A small-molecule ligand and the protein it binds are described below.
Small molecule (SMILES): Cc1cc(CCCCCOc2ccc(C3=NCCO3)cc2Cl)on1

Binding-site contacts:
Ligand atom C5B contacts residue MET224 of chain 19.A at 3.5 Å (hydrophobic).
Ligand atom C2C contacts residue TYR128 of chain 19.A at 3.8 Å (hydrophobic).
Ligand atom C4B contacts residue MET224 of chain 19.A at 3.8 Å (hydrophobic).
Ligand atom C5B contacts residue PHE186 of chain 19.A at 3.5 Å (hydrophobic).
Ligand atom C6B contacts residue TYR128 of chain 19.A at 3.8 Å (hydrophobic).
Ligand atom C4B contacts residue PHE186 of chain 19.A at 3.4 Å (hydrophobic).
Ligand atom C4B contacts residue TYR152 of chain 19.A at 3.8 Å (hydrophobic).
Ligand atom C2C contacts residue TYR197 of chain 19.A at 3.8 Å (hydrophobic).
Ligand atom C5C contacts residue VAL188 of chain 19.A at 3.9 Å (hydrophobic).
Ligand atom CL1 contacts residue TYR128 of chain 19.A at 3.3 Å.
Ligand atom O1B contacts residue ILE104 of chain 19.A at 3.8 Å.
Ligand atom N3A contacts residue PRO174 of chain 19.A at 3.7 Å.
Ligand atom N3A contacts residue ALA24 of chain 19.C at 3.6 Å.
Ligand atom C2B contacts residue VAL188 of chain 19.A at 3.7 Å (hydrophobic).
Ligand atom C5 contacts residue LEU106 of chain 19.A at 3.7 Å (hydrophobic).
Ligand atom C4C contacts residue VAL188 of chain 19.A at 3.9 Å (hydrophobic).
Ligand atom C2B contacts residue TYR152 of chain 19.A at 3.8 Å (hydrophobic).
Ligand atom C31 contacts residue TYR197 of chain 19.A at 3.9 Å (hydrophobic).
Ligand atom C2A contacts residue MET224 of chain 19.A at 3.4 Å (hydrophobic).
Ligand atom C3C contacts residue TYR128 of chain 19.A at 3.4 Å (hydrophobic).
Ligand atom C5C contacts residue TYR152 of chain 19.A at 3.9 Å (hydrophobic).
Ligand atom CL1 contacts residue ILE104 of chain 19.A at 3.5 Å.
Ligand atom C1C contacts residue TYR128 of chain 19.A at 3.7 Å (hydrophobic).
Ligand atom O1A contacts residue PHE186 of chain 19.A at 2.8 Å.
Ligand atom C1B contacts residue VAL188 of chain 19.A at 3.9 Å (hydrophobic).
Ligand atom C2A contacts residue PHE186 of chain 19.A at 3.2 Å (hydrophobic).
Ligand atom C4 contacts residue LEU106 of chain 19.A at 3.6 Å (hydrophobic).
Ligand atom O1 contacts residue MET221 of chain 19.A at 3.2 Å (h-bond).
Ligand atom C4A contacts residue PRO174 of chain 19.A at 3.3 Å (hydrophobic).
Ligand atom C5A contacts residue ALA150 of chain 19.A at 3.9 Å (hydrophobic).
Ligand atom C5A contacts residue VAL176 of chain 19.A at 3.2 Å (hydrophobic).
Ligand atom C5A contacts residue PHE186 of chain 19.A at 3.4 Å (hydrophobic).
Ligand atom C4C contacts residue VAL191 of chain 19.A at 3.5 Å (hydrophobic).
Ligand atom C1C contacts residue LEU106 of chain 19.A at 3.5 Å (hydrophobic).
Ligand atom N3A contacts residue PHE186 of chain 19.A at 3.9 Å.
Ligand atom C5C contacts residue VAL191 of chain 19.A at 3.9 Å (hydrophobic).
Ligand atom O1A contacts residue MET224 of chain 19.A at 2.8 Å.
Ligand atom C5A contacts residue MET224 of chain 19.A at 3.5 Å (hydrophobic).
Ligand atom N2 contacts residue ASN219 of chain 19.A at 3.6 Å.
Ligand atom C3B contacts residue TYR152 of chain 19.A at 3.7 Å (hydrophobic).

Sequence of chain 20.C:
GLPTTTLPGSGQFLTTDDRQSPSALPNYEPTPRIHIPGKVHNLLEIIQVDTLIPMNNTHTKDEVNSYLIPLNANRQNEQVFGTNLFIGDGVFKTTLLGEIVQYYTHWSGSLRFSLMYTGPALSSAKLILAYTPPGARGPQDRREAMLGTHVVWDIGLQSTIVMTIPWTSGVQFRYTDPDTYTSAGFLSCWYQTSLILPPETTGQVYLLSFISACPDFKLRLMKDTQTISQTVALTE

Sequence of chain 19.C:
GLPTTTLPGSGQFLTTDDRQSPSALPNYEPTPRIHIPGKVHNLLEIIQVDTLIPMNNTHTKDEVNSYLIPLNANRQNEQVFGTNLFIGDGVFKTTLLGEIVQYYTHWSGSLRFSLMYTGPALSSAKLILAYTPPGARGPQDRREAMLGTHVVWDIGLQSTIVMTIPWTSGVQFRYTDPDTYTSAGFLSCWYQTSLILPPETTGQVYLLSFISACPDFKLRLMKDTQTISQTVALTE

Sequence of chain 19.A:
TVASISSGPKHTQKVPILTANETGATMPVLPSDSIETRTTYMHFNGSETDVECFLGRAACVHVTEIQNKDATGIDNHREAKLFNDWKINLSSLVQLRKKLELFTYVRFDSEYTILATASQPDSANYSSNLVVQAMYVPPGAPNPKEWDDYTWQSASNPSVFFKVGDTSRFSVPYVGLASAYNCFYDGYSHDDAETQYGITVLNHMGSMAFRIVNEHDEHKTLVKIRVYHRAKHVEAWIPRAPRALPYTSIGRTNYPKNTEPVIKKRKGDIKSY